This small molecule binds to this protein.
Small molecule (SMILES): C[C@@H](O)[C@H](NC(=O)c1ccc(C#CC#Cc2ccccc2)cc1)C(=O)NO

Sequence of chain 1.A:
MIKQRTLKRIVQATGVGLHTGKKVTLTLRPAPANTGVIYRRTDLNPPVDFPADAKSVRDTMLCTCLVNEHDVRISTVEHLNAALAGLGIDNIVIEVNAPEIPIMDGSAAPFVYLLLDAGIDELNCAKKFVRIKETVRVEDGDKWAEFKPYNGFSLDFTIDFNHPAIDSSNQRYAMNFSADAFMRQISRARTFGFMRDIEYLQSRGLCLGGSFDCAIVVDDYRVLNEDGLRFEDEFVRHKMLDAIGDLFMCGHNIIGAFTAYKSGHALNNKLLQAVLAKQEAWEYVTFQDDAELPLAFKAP

Binding-site contacts:
Ligand atom O01 contacts residue HIS238 of chain 1.A at 2.9 Å (h-bond).
Ligand atom C21 contacts residue PHE212 of chain 1.A at 3.5 Å (hydrophobic).
Ligand atom C02 contacts residue THR191 of chain 1.A at 3.4 Å.
Ligand atom N03 contacts residue GLU78 of chain 1.A at 2.9 Å (salt-bridge).
Ligand atom O04 contacts residue HIS265 of chain 1.A at 3.0 Å (h-bond).
Ligand atom C02 contacts residue ASP242 of chain 1.A at 3.4 Å.
Ligand atom C24 contacts residue GLY210 of chain 1.A at 3.4 Å.
Ligand atom C16 contacts residue ILE198 of chain 1.A at 3.4 Å (hydrophobic).
Ligand atom C02 contacts residue ZN1 of chain 1.B at 2.8 Å.
Ligand atom C20 contacts residue SER211 of chain 1.A at 3.2 Å.
Ligand atom C05 contacts residue THR191 of chain 1.A at 3.5 Å.
Ligand atom O04 contacts residue ASP242 of chain 1.A at 2.8 Å (salt-bridge).
Ligand atom C18 contacts residue SER211 of chain 1.A at 3.2 Å.
Ligand atom C11 contacts residue THR191 of chain 1.A at 3.6 Å.
Ligand atom O01 contacts residue ASP242 of chain 1.A at 3.1 Å (salt-bridge).
Ligand atom O01 contacts residue ZN1 of chain 1.B at 2.0 Å.
Ligand atom O08 contacts residue CYS63 of chain 1.A at 3.0 Å (h-bond).
Ligand atom O01 contacts residue THR191 of chain 1.A at 2.7 Å (h-bond).
Ligand atom N06 contacts residue THR191 of chain 1.A at 2.9 Å (h-bond).
Ligand atom C18 contacts residue GLY210 of chain 1.A at 3.4 Å.
Ligand atom C20 contacts residue PHE212 of chain 1.A at 3.3 Å (hydrophobic).
Ligand atom O04 contacts residue GLU78 of chain 1.A at 2.5 Å (salt-bridge).
Ligand atom C19 contacts residue SER211 of chain 1.A at 3.3 Å.
Ligand atom O27 contacts residue LYS239 of chain 1.A at 3.0 Å (salt-bridge).
Ligand atom O08 contacts residue LEU62 of chain 1.A at 3.4 Å.
Ligand atom C26 contacts residue THR191 of chain 1.A at 3.5 Å.
Ligand atom O27 contacts residue SO41 of chain 1.H at 2.7 Å (h-bond).
Ligand atom C19 contacts residue GLY210 of chain 1.A at 3.5 Å.
Ligand atom O01 contacts residue HIS79 of chain 1.A at 3.5 Å (h-bond).
Ligand atom O04 contacts residue ZN1 of chain 1.B at 2.1 Å.
Ligand atom O04 contacts residue HIS79 of chain 1.A at 3.1 Å (h-bond).
Ligand atom N03 contacts residue ASP242 of chain 1.A at 3.4 Å (salt-bridge).
Ligand atom C14 contacts residue LEU62 of chain 1.A at 3.5 Å (hydrophobic).
Ligand atom C10 contacts residue THR191 of chain 1.A at 3.2 Å.
Ligand atom C17 contacts residue SER211 of chain 1.A at 3.6 Å.
Ligand atom C17 contacts residue GLY210 of chain 1.A at 3.5 Å.
Ligand atom N03 contacts residue CYS63 of chain 1.A at 3.6 Å.
Ligand atom C17 contacts residue ILE198 of chain 1.A at 3.5 Å (hydrophobic).
Ligand atom N03 contacts residue ZN1 of chain 1.B at 2.9 Å.
Ligand atom N03 contacts residue HIS265 of chain 1.A at 2.8 Å (h-bond).